Binding-site contacts:
Ligand atom O2 contacts residue ASN405 of chain 2.D at 2.9 Å (h-bond).
Ligand atom C5 contacts residue ASN405 of chain 2.D at 3.6 Å.
Ligand atom C6 contacts residue THR390 of chain 2.D at 4.2 Å.
Ligand atom C3 contacts residue ASN405 of chain 2.D at 3.8 Å.
Ligand atom C6 contacts residue ASP388 of chain 2.D at 3.4 Å.
Ligand atom O5 contacts residue ASP388 of chain 2.D at 3.9 Å.
Ligand atom C5 contacts residue ASP388 of chain 2.D at 3.9 Å.
Ligand atom C4 contacts residue ASN405 of chain 2.D at 4.1 Å.
Ligand atom O6 contacts residue ASP388 of chain 2.D at 3.8 Å.
Ligand atom C1 contacts residue ASN405 of chain 2.D at 1.5 Å.
Ligand atom C5 contacts residue THR390 of chain 2.D at 4.2 Å.
Ligand atom C2 contacts residue ASN405 of chain 2.D at 2.4 Å.
Ligand atom O5 contacts residue ASN405 of chain 2.D at 2.3 Å (h-bond).

Sequence of chain 2.D:
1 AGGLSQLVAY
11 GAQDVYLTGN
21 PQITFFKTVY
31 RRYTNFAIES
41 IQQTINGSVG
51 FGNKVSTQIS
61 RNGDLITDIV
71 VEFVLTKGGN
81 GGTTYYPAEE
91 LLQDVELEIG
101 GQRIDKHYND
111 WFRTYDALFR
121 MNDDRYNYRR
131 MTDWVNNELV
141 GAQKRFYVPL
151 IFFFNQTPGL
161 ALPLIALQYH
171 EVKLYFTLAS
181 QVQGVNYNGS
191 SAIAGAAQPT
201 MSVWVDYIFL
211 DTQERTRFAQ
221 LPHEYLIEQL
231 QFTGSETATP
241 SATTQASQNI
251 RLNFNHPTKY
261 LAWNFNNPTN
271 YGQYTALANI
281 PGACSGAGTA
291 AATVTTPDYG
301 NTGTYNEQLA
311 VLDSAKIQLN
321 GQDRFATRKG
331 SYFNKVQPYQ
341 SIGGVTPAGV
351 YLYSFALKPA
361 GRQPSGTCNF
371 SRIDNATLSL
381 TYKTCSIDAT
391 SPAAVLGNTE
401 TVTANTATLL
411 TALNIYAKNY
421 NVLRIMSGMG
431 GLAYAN

The protein below binds the small molecule below.
Small molecule (SMILES): C[C@@H]1O[C@@H](O[C@H]2[C@H](O)[C@@H](CO)OC[C@@H]2O)[C@@H](O)[C@H](O)[C@@H]1O